Sequence of chain 1.N:
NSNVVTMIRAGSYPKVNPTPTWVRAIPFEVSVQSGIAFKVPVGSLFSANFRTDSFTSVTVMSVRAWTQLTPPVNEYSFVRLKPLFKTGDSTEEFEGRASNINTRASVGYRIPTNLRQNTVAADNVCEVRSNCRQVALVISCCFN

Binding-site contacts:
Ligand atom OP1 contacts residue ARG125 of chain 2.KB at 3.4 Å (salt-bridge).
Ligand atom OP3 contacts residue SER77 of chain 2.KB at 4.1 Å.
Ligand atom N1 contacts residue ARG125 of chain 2.KB at 3.7 Å.
Ligand atom C3' contacts residue ARG125 of chain 2.KB at 3.9 Å.
Ligand atom OP3 contacts residue ARG125 of chain 2.KB at 3.2 Å.
Ligand atom C5' contacts residue ARG131 of chain 2.KB at 3.4 Å.
Ligand atom O5' contacts residue ARG125 of chain 2.KB at 4.0 Å.
Ligand atom O5' contacts residue MET76 of chain 2.KB at 4.5 Å.
Ligand atom C6 contacts residue ARG125 of chain 2.KB at 3.4 Å.
Ligand atom P contacts residue ARG131 of chain 2.KB at 3.4 Å.
Ligand atom OP2 contacts residue MET76 of chain 2.KB at 4.3 Å.
Ligand atom OP1 contacts residue ARG131 of chain 2.KB at 3.0 Å (salt-bridge).
Ligand atom C5' contacts residue MET76 of chain 2.KB at 3.7 Å (hydrophobic).
Ligand atom OP2 contacts residue ASN18 of chain 1.A at 4.4 Å.
Ligand atom O4 contacts residue ASN16 of chain 1.N at 3.5 Å (h-bond).
Ligand atom OP2 contacts residue SER77 of chain 2.KB at 4.0 Å.
Ligand atom OP2 contacts residue ARG131 of chain 2.KB at 3.7 Å.
Ligand atom C2' contacts residue ARG125 of chain 2.KB at 4.0 Å.
Ligand atom N3 contacts residue ASN16 of chain 1.N at 2.4 Å (h-bond).
Ligand atom OP3 contacts residue ARG131 of chain 2.KB at 4.1 Å.
Ligand atom C1' contacts residue ARG125 of chain 2.KB at 4.5 Å.
Ligand atom O5' contacts residue ARG131 of chain 2.KB at 2.6 Å (salt-bridge).
Ligand atom N3 contacts residue ARG125 of chain 2.KB at 3.6 Å.
Ligand atom O4 contacts residue ARG125 of chain 2.KB at 3.5 Å (salt-bridge).
Ligand atom O4 contacts residue SER17 of chain 1.N at 3.2 Å.
Ligand atom C2 contacts residue ASN16 of chain 1.N at 3.1 Å.
Ligand atom O2 contacts residue ASN16 of chain 1.N at 3.0 Å (h-bond).
Ligand atom P contacts residue ARG125 of chain 2.KB at 4.2 Å.
Ligand atom C4 contacts residue ARG125 of chain 2.KB at 3.4 Å.
Ligand atom N1 contacts residue ASN16 of chain 1.N at 4.4 Å.
Ligand atom O2 contacts residue ARG125 of chain 2.KB at 4.1 Å.
Ligand atom C4 contacts residue ASN16 of chain 1.N at 3.4 Å.
Ligand atom C4 contacts residue SER17 of chain 1.N at 4.2 Å.
Ligand atom C2 contacts residue ARG125 of chain 2.KB at 3.6 Å.
Ligand atom C5 contacts residue ARG125 of chain 2.KB at 3.4 Å.

This small molecule binds to this protein.
Small molecule (SMILES): CO[P](=O)(O)O[C@H]1[C@@H](O)[C@H](n2ccc(=O)[nH]c2=O)O[C@@H]1COP(=O)(O)O

Sequence of chain 2.KB:
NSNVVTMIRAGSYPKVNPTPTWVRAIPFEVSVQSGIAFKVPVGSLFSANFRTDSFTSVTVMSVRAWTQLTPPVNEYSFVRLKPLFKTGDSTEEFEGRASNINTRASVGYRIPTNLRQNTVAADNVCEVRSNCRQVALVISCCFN

Sequence of chain 1.A:
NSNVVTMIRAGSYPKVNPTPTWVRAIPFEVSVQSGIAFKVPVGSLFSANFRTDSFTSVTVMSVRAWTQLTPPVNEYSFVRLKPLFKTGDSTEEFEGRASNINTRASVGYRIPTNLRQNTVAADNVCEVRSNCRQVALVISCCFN